A small-molecule ligand and the protein it binds are described below.
Small molecule (SMILES): O=C(CCCC[C@@H]1SC[C@@H]2NC(=O)N[C@@H]21)NC1CCN(c2ccncc2)CC1

Sequence of chain 1.A:
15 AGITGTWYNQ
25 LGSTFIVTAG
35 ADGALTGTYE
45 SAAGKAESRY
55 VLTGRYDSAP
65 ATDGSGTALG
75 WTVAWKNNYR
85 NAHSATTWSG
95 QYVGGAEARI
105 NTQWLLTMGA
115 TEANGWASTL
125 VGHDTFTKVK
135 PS

Sequence of chain 2.A:
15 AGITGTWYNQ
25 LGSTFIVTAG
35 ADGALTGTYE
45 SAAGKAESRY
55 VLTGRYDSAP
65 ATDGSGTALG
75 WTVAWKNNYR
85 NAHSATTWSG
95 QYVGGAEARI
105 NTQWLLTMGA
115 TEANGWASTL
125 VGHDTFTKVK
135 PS

Binding-site contacts:
Ligand atom O03 contacts residue TYR43 of chain 2.A at 2.7 Å (h-bond).
Ligand atom C19 contacts residue LEU110 of chain 2.A at 3.9 Å (hydrophobic).
Ligand atom C14 contacts residue SER45 of chain 2.A at 3.4 Å.
Ligand atom O07 contacts residue LYS49 of chain 2.A at 2.8 Å (salt-bridge).
Ligand atom C22 contacts residue MET112 of chain 2.A at 3.5 Å (hydrophobic).
Ligand atom C05 contacts residue SER27 of chain 2.A at 3.6 Å.
Ligand atom S04 contacts residue TRP79 of chain 2.A at 3.6 Å.
Ligand atom C08 contacts residue TRP120 of chain 1.A at 3.7 Å (hydrophobic).
Ligand atom C05 contacts residue TYR43 of chain 2.A at 3.6 Å (hydrophobic).
Ligand atom S04 contacts residue THR90 of chain 2.A at 3.3 Å (h-bond).
Ligand atom C15 contacts residue LEU110 of chain 2.A at 3.5 Å (hydrophobic).
Ligand atom O03 contacts residue ASN23 of chain 2.A at 2.9 Å (h-bond).
Ligand atom O07 contacts residue TRP120 of chain 1.A at 3.8 Å.
Ligand atom N06 contacts residue SER45 of chain 2.A at 3.0 Å (h-bond).
Ligand atom S04 contacts residue TRP92 of chain 2.A at 3.7 Å.
Ligand atom C05 contacts residue ASN23 of chain 2.A at 3.7 Å.
Ligand atom C05 contacts residue LEU25 of chain 2.A at 3.6 Å (hydrophobic).
Ligand atom C05 contacts residue SER45 of chain 2.A at 3.8 Å.
Ligand atom C22 contacts residue LEU124 of chain 2.A at 3.8 Å (hydrophobic).
Ligand atom N09 contacts residue SER88 of chain 2.A at 3.1 Å (h-bond).
Ligand atom C10 contacts residue TRP108 of chain 2.A at 3.7 Å (hydrophobic).
Ligand atom C18 contacts residue SER88 of chain 2.A at 3.8 Å.
Ligand atom C01 contacts residue TRP120 of chain 1.A at 3.7 Å (hydrophobic).
Ligand atom C10 contacts residue ASP128 of chain 2.A at 3.9 Å.
Ligand atom C05 contacts residue ASP128 of chain 2.A at 3.7 Å.
Ligand atom C15 contacts residue TRP79 of chain 2.A at 3.7 Å (hydrophobic).
Ligand atom C23 contacts residue LYS49 of chain 2.A at 3.6 Å.
Ligand atom C14 contacts residue ALA47 of chain 2.A at 3.6 Å (hydrophobic).
Ligand atom C20 contacts residue LYS49 of chain 2.A at 3.9 Å.
Ligand atom O03 contacts residue ASP128 of chain 2.A at 3.8 Å.
Ligand atom C12 contacts residue TRP108 of chain 2.A at 3.3 Å (hydrophobic).
Ligand atom N06 contacts residue LEU25 of chain 2.A at 3.8 Å.
Ligand atom O07 contacts residue GLY48 of chain 2.A at 3.5 Å.
Ligand atom N02 contacts residue ASP128 of chain 2.A at 2.8 Å (salt-bridge).
Ligand atom C17 contacts residue TRP79 of chain 2.A at 3.6 Å (hydrophobic).
Ligand atom C16 contacts residue TRP79 of chain 2.A at 3.8 Å (hydrophobic).
Ligand atom N02 contacts residue ASN23 of chain 2.A at 3.9 Å.
Ligand atom N02 contacts residue LEU25 of chain 2.A at 3.7 Å.
Ligand atom C17 contacts residue LYS49 of chain 2.A at 3.6 Å.
Ligand atom O03 contacts residue SER27 of chain 2.A at 2.6 Å (h-bond).